Binding-site contacts:
Ligand atom C3 contacts residue CA1 of chain 1.FA at 3.4 Å.
Ligand atom C5 contacts residue EDO1 of chain 1.HA at 3.8 Å.
Ligand atom O5 contacts residue GLU192 of chain 1.D at 2.6 Å (salt-bridge).
Ligand atom O1 contacts residue ASN65 of chain 1.D at 3.3 Å (h-bond).
Ligand atom C4 contacts residue LEU177 of chain 1.D at 3.8 Å (hydrophobic).
Ligand atom O1 contacts residue ASP36 of chain 1.D at 2.9 Å (salt-bridge).
Ligand atom C3 contacts residue ASP40 of chain 1.D at 3.6 Å.
Ligand atom C1 contacts residue ASN65 of chain 1.D at 3.2 Å.
Ligand atom C3 contacts residue ASP268 of chain 1.D at 3.3 Å.
Ligand atom C4 contacts residue GLU192 of chain 1.D at 3.5 Å.
Ligand atom O2 contacts residue ASN65 of chain 1.D at 2.9 Å (h-bond).
Ligand atom C5 contacts residue GLU192 of chain 1.D at 3.4 Å.
Ligand atom O4 contacts residue EDO1 of chain 1.HA at 3.5 Å (h-bond).
Ligand atom C5 contacts residue ASN186 of chain 1.D at 3.8 Å.
Ligand atom O3 contacts residue ASP268 of chain 1.D at 2.6 Å (salt-bridge).
Ligand atom O3 contacts residue ASN194 of chain 1.D at 3.2 Å (h-bond).
Ligand atom O2 contacts residue CA1 of chain 1.FA at 2.4 Å.
Ligand atom C2 contacts residue ASP40 of chain 1.D at 3.5 Å.
Ligand atom O1 contacts residue ASN194 of chain 1.D at 2.7 Å (h-bond).
Ligand atom O2 contacts residue ASP41 of chain 1.D at 2.9 Å (salt-bridge).
Ligand atom O1 contacts residue CA1 of chain 1.FA at 2.5 Å.
Ligand atom O3 contacts residue CA1 of chain 1.FA at 2.5 Å.
Ligand atom C2 contacts residue ASN65 of chain 1.D at 3.6 Å.
Ligand atom C1 contacts residue CA1 of chain 1.FA at 3.3 Å.
Ligand atom O5 contacts residue ALA193 of chain 1.D at 3.6 Å.
Ligand atom O4 contacts residue ASN194 of chain 1.D at 3.1 Å (h-bond).
Ligand atom O5 contacts residue ASN186 of chain 1.D at 2.9 Å (h-bond).
Ligand atom O3 contacts residue LEU177 of chain 1.D at 3.6 Å.
Ligand atom O4 contacts residue ALA193 of chain 1.D at 3.7 Å.
Ligand atom O1 contacts residue LEU151 of chain 1.D at 3.5 Å (h-bond).
Ligand atom O2 contacts residue ASP40 of chain 1.D at 2.6 Å (salt-bridge).
Ligand atom C2 contacts residue CA1 of chain 1.FA at 3.1 Å.
Ligand atom C2 contacts residue EDO1 of chain 1.HA at 3.1 Å.
Ligand atom O2 contacts residue ASP268 of chain 1.D at 3.2 Å (salt-bridge).
Ligand atom C4 contacts residue ASN194 of chain 1.D at 3.6 Å.
Ligand atom C1 contacts residue EDO1 of chain 1.HA at 3.3 Å.
Ligand atom O2 contacts residue EDO1 of chain 1.HA at 3.9 Å.
Ligand atom O3 contacts residue LEU151 of chain 1.D at 3.0 Å (h-bond).
Ligand atom C1 contacts residue ASN194 of chain 1.D at 3.4 Å.
Ligand atom O4 contacts residue GLU192 of chain 1.D at 3.8 Å.

Sequence of chain 1.D:
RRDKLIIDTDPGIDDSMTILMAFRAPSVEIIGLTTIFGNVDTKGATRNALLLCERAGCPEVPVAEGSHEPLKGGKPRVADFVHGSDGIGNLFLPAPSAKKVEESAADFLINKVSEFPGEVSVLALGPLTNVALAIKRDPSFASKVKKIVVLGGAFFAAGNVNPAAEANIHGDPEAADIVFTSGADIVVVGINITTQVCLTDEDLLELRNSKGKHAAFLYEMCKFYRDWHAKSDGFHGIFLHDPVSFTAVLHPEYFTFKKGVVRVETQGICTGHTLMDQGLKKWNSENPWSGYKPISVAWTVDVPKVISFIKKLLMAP

The protein below binds the small molecule below.
Small molecule (SMILES): OC[C@H]1O[C@H](O)[C@H](O)[C@@H]1O